Binding-site contacts:
Ligand atom C5 contacts residue GLN49 of chain 1.B at 4.0 Å.
Ligand atom C1 contacts residue SER48 of chain 1.B at 4.4 Å.
Ligand atom C2 contacts residue ASN46 of chain 1.B at 2.5 Å.
Ligand atom C1 contacts residue GLN49 of chain 1.B at 3.6 Å.
Ligand atom C8 contacts residue ASN46 of chain 1.B at 3.6 Å.
Ligand atom C5 contacts residue ASN46 of chain 1.B at 3.7 Å.
Ligand atom C4 contacts residue ASN46 of chain 1.B at 4.2 Å.
Ligand atom O7 contacts residue ASN46 of chain 1.B at 4.4 Å.
Ligand atom N2 contacts residue ASN46 of chain 1.B at 2.5 Å (h-bond).
Ligand atom C3 contacts residue ASN46 of chain 1.B at 3.8 Å.
Ligand atom C1 contacts residue ASN46 of chain 1.B at 1.4 Å.
Ligand atom C7 contacts residue ASN46 of chain 1.B at 3.4 Å.
Ligand atom O6 contacts residue GLN49 of chain 1.B at 2.8 Å (h-bond).
Ligand atom O5 contacts residue ASN46 of chain 1.B at 2.4 Å (h-bond).
Ligand atom O5 contacts residue GLN49 of chain 1.B at 2.9 Å (h-bond).
Ligand atom O5 contacts residue SER48 of chain 1.B at 4.4 Å.
Ligand atom C6 contacts residue GLN49 of chain 1.B at 3.9 Å.

Sequence of chain 1.B:
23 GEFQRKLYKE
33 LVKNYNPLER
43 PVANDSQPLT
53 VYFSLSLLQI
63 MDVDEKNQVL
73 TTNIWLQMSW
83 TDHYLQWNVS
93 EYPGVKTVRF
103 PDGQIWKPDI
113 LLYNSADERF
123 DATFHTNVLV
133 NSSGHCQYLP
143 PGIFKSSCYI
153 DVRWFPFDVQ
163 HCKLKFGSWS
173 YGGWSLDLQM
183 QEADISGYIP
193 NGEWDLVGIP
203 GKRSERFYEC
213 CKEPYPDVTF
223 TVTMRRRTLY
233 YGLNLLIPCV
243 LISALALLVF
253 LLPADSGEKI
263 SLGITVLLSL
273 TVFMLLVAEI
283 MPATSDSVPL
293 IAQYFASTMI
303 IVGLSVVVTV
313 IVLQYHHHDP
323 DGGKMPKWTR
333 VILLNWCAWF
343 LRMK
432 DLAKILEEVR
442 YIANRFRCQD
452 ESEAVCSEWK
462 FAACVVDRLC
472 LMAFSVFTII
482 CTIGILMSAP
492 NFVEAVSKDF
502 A

A small-molecule ligand and the protein it binds are described below.
Small molecule (SMILES): CC(=O)N[C@@H]1[C@@H](O)[C@H](O)[C@@H](CO)O[C@H]1O